Sequence of chain 1.B:
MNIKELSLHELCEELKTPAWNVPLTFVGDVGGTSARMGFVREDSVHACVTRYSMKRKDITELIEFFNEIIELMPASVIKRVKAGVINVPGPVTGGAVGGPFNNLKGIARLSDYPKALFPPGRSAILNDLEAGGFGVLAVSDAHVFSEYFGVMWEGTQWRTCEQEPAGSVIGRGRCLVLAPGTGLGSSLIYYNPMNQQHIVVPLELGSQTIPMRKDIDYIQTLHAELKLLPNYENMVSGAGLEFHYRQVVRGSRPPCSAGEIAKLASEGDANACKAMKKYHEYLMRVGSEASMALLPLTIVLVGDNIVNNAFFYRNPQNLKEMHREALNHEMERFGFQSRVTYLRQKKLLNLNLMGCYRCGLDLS

Binding-site contacts:
Ligand atom C16 contacts residue PHE353 of chain 1.A at 3.5 Å (hydrophobic).
Ligand atom C14 contacts residue SER224 of chain 1.B at 4.0 Å.
Ligand atom C20 contacts residue PHE351 of chain 1.A at 3.5 Å (hydrophobic).
Ligand atom O5 contacts residue LEU201 of chain 1.B at 4.2 Å.
Ligand atom C3 contacts residue GLU221 of chain 1.B at 3.4 Å.
Ligand atom O3 contacts residue ASN144 of chain 1.B at 3.0 Å (h-bond).
Ligand atom C13 contacts residue PRO108 of chain 1.B at 4.0 Å (hydrophobic).
Ligand atom O1 contacts residue LEU201 of chain 1.B at 3.6 Å.
Ligand atom C20 contacts residue ASN119 of chain 1.B at 3.7 Å.
Ligand atom C21 contacts residue PHE351 of chain 1.A at 4.2 Å (hydrophobic).
Ligand atom C14 contacts residue GLU221 of chain 1.B at 3.4 Å.
Ligand atom O1 contacts residue GLU250 of chain 1.B at 3.0 Å (salt-bridge).
Ligand atom O4 contacts residue LEU146 of chain 1.B at 4.1 Å.
Ligand atom C5 contacts residue ASP145 of chain 1.B at 4.1 Å.
Ligand atom C5 contacts residue GLY202 of chain 1.B at 3.9 Å.
Ligand atom O4 contacts residue ASP145 of chain 1.B at 2.4 Å (salt-bridge).
Ligand atom O6 contacts residue ASP145 of chain 1.B at 2.4 Å (salt-bridge).
Ligand atom C6 contacts residue GLY202 of chain 1.B at 3.7 Å.
Ligand atom O3 contacts residue GLY107 of chain 1.B at 3.4 Å.
Ligand atom O3 contacts residue GLU221 of chain 1.B at 2.7 Å (salt-bridge).
Ligand atom C1 contacts residue GLU250 of chain 1.B at 3.9 Å.
Ligand atom C13 contacts residue GLU221 of chain 1.B at 3.4 Å.
Ligand atom C19 contacts residue PHE351 of chain 1.A at 3.7 Å (hydrophobic).
Ligand atom C5 contacts residue LEU201 of chain 1.B at 3.7 Å (hydrophobic).
Ligand atom C2 contacts residue GLU221 of chain 1.B at 3.6 Å.
Ligand atom N2 contacts residue GLU221 of chain 1.B at 2.7 Å (salt-bridge).
Ligand atom C22 contacts residue MET348 of chain 1.A at 3.9 Å (hydrophobic).
Ligand atom O23 contacts residue PHE351 of chain 1.A at 3.4 Å.
Ligand atom C4 contacts residue ASP145 of chain 1.B at 3.3 Å.
Ligand atom O4 contacts residue ASN144 of chain 1.B at 3.4 Å (h-bond).
Ligand atom C17 contacts residue MET348 of chain 1.A at 3.9 Å (hydrophobic).
Ligand atom C4 contacts residue ASN144 of chain 1.B at 4.0 Å.
Ligand atom C21 contacts residue ASN119 of chain 1.B at 3.7 Å.
Ligand atom C6 contacts residue ASP145 of chain 1.B at 3.2 Å.
Ligand atom O5 contacts residue GLU250 of chain 1.B at 4.1 Å.
Ligand atom C3 contacts residue ASN144 of chain 1.B at 4.0 Å.
Ligand atom O3 contacts residue PRO108 of chain 1.B at 3.6 Å (h-bond).
Ligand atom O23 contacts residue ASN119 of chain 1.B at 3.0 Å (h-bond).
Ligand atom O15 contacts residue PRO108 of chain 1.B at 3.5 Å.
Ligand atom C16 contacts residue MET348 of chain 1.A at 3.9 Å (hydrophobic).

This small molecule binds to this protein.
Small molecule (SMILES): O=C(CCc1ccc(O)cc1)N[C@@H]1[C@@H](O)[C@H](O)[C@@H](CO)O[C@@H]1O

Sequence of chain 1.A:
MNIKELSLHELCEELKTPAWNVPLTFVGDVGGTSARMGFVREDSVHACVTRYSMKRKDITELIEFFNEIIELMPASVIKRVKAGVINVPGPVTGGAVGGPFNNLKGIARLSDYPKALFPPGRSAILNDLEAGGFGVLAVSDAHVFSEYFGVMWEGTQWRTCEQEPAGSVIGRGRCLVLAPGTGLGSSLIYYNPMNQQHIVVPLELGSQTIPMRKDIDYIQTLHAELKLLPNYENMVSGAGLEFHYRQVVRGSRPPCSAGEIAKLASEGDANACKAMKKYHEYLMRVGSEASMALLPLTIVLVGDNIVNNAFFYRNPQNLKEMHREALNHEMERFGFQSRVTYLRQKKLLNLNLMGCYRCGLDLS